The small molecule below binds the protein below.
Small molecule (SMILES): COc1ccc(C[C@H](NC(=O)[C@H](C)NC(=O)CN2CCOCC2)C(=O)N[C@@H](Cc2ccccc2)[C@@H](O)[C@H](C)CO)cc1

Sequence of chain 1.I:
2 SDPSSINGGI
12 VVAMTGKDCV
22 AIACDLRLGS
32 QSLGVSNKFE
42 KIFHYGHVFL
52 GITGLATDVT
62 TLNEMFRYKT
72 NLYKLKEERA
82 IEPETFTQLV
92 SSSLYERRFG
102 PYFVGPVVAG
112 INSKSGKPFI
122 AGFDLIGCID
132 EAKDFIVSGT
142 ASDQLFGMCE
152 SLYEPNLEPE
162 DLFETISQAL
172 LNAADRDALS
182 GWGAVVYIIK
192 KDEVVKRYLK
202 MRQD

Sequence of chain 1.H:
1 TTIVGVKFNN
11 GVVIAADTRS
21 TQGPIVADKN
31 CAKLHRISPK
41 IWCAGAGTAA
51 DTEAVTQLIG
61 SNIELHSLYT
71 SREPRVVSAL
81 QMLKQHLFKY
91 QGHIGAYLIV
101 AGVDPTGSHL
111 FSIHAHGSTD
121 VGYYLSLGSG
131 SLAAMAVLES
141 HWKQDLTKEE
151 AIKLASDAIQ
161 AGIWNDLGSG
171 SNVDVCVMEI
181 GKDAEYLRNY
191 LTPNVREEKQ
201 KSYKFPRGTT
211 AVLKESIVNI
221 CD

Sequence of chain 1.Z:
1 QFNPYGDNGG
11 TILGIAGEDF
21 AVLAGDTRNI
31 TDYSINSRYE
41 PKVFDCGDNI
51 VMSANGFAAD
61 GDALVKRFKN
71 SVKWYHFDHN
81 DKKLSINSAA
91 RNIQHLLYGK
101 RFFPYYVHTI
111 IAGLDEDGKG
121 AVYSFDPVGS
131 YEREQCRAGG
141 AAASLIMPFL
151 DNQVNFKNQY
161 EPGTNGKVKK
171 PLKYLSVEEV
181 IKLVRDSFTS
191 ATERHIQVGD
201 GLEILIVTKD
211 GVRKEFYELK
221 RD

Binding-site contacts:
Ligand atom N22 contacts residue GLY47 of chain 1.H at 2.8 Å (h-bond).
Ligand atom O21 contacts residue MES1 of chain 1.EA at 2.4 Å (h-bond).
Ligand atom O39 contacts residue ALA49 of chain 1.H at 3.1 Å (h-bond).
Ligand atom O13 contacts residue THR21 of chain 1.H at 3.2 Å (h-bond).
Ligand atom C4 contacts residue ALA49 of chain 1.H at 3.4 Å (hydrophobic).
Ligand atom O37 contacts residue GLN22 of chain 1.H at 3.5 Å.
Ligand atom C7 contacts residue THR1 of chain 1.H at 2.6 Å.
Ligand atom C24 contacts residue GLY47 of chain 1.H at 3.5 Å.
Ligand atom C27 contacts residue THR21 of chain 1.H at 3.6 Å.
Ligand atom O21 contacts residue THR1 of chain 1.H at 2.3 Å (h-bond).
Ligand atom N22 contacts residue THR1 of chain 1.H at 3.7 Å.
Ligand atom O49 contacts residue SER20 of chain 1.H at 3.4 Å (h-bond).
Ligand atom C6 contacts residue THR1 of chain 1.H at 3.6 Å.
Ligand atom C7 contacts residue GLY47 of chain 1.H at 3.4 Å.
Ligand atom C12 contacts residue THR1 of chain 1.H at 2.5 Å.
Ligand atom O49 contacts residue THR21 of chain 1.H at 3.1 Å (h-bond).
Ligand atom N25 contacts residue THR21 of chain 1.H at 2.9 Å (h-bond).
Ligand atom C38 contacts residue ASP125 of chain 1.I at 3.7 Å.
Ligand atom C8 contacts residue THR1 of chain 1.H at 2.4 Å.
Ligand atom C1 contacts residue GLY45 of chain 1.H at 3.5 Å.
Ligand atom C10 contacts residue THR1 of chain 1.H at 1.5 Å.
Ligand atom C9 contacts residue MES1 of chain 1.EA at 3.7 Å.
Ligand atom C11 contacts residue ARG19 of chain 1.H at 3.2 Å.
Ligand atom C11 contacts residue LYS33 of chain 1.H at 3.7 Å.
Ligand atom C42 contacts residue GLY47 of chain 1.H at 3.7 Å.
Ligand atom C5 contacts residue ALA49 of chain 1.H at 3.5 Å (hydrophobic).
Ligand atom C11 contacts residue THR1 of chain 1.H at 2.5 Å.
Ligand atom O21 contacts residue GLY47 of chain 1.H at 3.1 Å (h-bond).
Ligand atom C23 contacts residue GLY47 of chain 1.H at 3.6 Å.
Ligand atom O13 contacts residue THR1 of chain 1.H at 3.1 Å (h-bond).
Ligand atom C8 contacts residue GLY47 of chain 1.H at 3.7 Å.
Ligand atom C11 contacts residue GLY168 of chain 1.H at 3.0 Å.
Ligand atom C2 contacts residue THR52 of chain 1.H at 3.7 Å.
Ligand atom O13 contacts residue GLY168 of chain 1.H at 3.5 Å (h-bond).
Ligand atom C33 contacts residue THR48 of chain 1.H at 3.3 Å.
Ligand atom C3 contacts residue GLU53 of chain 1.H at 3.5 Å.
Ligand atom C12 contacts residue MES1 of chain 1.EA at 3.5 Å.
Ligand atom C9 contacts residue THR1 of chain 1.H at 1.4 Å.
Ligand atom C10 contacts residue GLY168 of chain 1.H at 3.5 Å.
Ligand atom N28 contacts residue ASP125 of chain 1.I at 3.1 Å (salt-bridge).